Sequence of chain 1.A:
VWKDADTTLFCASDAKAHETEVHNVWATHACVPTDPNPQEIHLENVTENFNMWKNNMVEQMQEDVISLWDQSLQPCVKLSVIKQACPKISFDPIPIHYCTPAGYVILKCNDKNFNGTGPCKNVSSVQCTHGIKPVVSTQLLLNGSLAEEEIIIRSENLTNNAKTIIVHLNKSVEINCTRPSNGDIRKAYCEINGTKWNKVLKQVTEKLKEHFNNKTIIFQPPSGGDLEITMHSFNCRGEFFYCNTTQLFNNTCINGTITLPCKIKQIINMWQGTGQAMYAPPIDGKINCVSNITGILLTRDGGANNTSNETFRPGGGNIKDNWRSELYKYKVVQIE

Binding-site contacts:
Ligand atom O06 contacts residue MET287 of chain 1.A at 2.8 Å (h-bond).
Ligand atom C21 contacts residue XKR1 of chain 1.K at 3.7 Å.
Ligand atom F15 contacts residue PHE249 of chain 1.A at 3.2 Å.
Ligand atom C03 contacts residue XKR1 of chain 1.K at 3.3 Å.
Ligand atom C03 contacts residue ASP235 of chain 1.A at 3.5 Å.
Ligand atom C18 contacts residue SER242 of chain 1.A at 3.9 Å.
Ligand atom C07 contacts residue ASN286 of chain 1.A at 3.9 Å.
Ligand atom F19 contacts residue SER242 of chain 1.A at 3.6 Å.
Ligand atom N11 contacts residue ASN286 of chain 1.A at 3.0 Å (h-bond).
Ligand atom C09 contacts residue GLU237 of chain 1.A at 3.7 Å.
Ligand atom N04 contacts residue ASP235 of chain 1.A at 2.8 Å (salt-bridge).
Ligand atom C05 contacts residue ASN286 of chain 1.A at 3.5 Å.
Ligand atom N01 contacts residue XKR1 of chain 1.K at 3.6 Å.
Ligand atom F19 contacts residue THR141 of chain 1.A at 3.5 Å.
Ligand atom C13 contacts residue ASN286 of chain 1.A at 3.4 Å.
Ligand atom N04 contacts residue ASN286 of chain 1.A at 3.7 Å.
Ligand atom O06 contacts residue XKR1 of chain 1.K at 3.5 Å (h-bond).
Ligand atom CL17 contacts residue PHE243 of chain 1.A at 3.4 Å.
Ligand atom C10 contacts residue GLU237 of chain 1.A at 3.5 Å.
Ligand atom F19 contacts residue VAL139 of chain 1.A at 3.7 Å.
Ligand atom F15 contacts residue ILE285 of chain 1.A at 3.2 Å.
Ligand atom O06 contacts residue ASN286 of chain 1.A at 3.3 Å.
Ligand atom C20 contacts residue THR141 of chain 1.A at 3.5 Å.
Ligand atom C05 contacts residue MET287 of chain 1.A at 3.8 Å (hydrophobic).
Ligand atom C12 contacts residue TRP288 of chain 1.A at 3.5 Å (hydrophobic).
Ligand atom C12 contacts residue GLU237 of chain 1.A at 3.6 Å.
Ligand atom C18 contacts residue THR141 of chain 1.A at 3.9 Å.
Ligand atom C13 contacts residue TRP288 of chain 1.A at 3.9 Å (hydrophobic).
Ligand atom C13 contacts residue GLU237 of chain 1.A at 3.5 Å.
Ligand atom N11 contacts residue GLU237 of chain 1.A at 3.6 Å.
Ligand atom N01 contacts residue ASN286 of chain 1.A at 3.0 Å (h-bond).
Ligand atom C09 contacts residue GLY334 of chain 1.A at 3.9 Å.
Ligand atom N11 contacts residue TRP288 of chain 1.A at 3.5 Å.
Ligand atom F19 contacts residue SER140 of chain 1.A at 3.2 Å.
Ligand atom N01 contacts residue ASP235 of chain 1.A at 3.2 Å (salt-bridge).
Ligand atom N22 contacts residue XKR1 of chain 1.K at 3.5 Å (h-bond).
Ligand atom C02 contacts residue ASP235 of chain 1.A at 3.0 Å.
Ligand atom C10 contacts residue TRP288 of chain 1.A at 3.6 Å (hydrophobic).
Ligand atom C02 contacts residue XKR1 of chain 1.K at 3.7 Å.
Ligand atom C03 contacts residue ASN286 of chain 1.A at 3.9 Å.

The protein below binds the small molecule below.
Small molecule (SMILES): NC[C@H](NC(=O)c1ccc(-c2cc(F)c(Cl)c(F)c2)[nH]1)c1nc(CO)c(CO)s1